Binding-site contacts:
Ligand atom C6 contacts residue PRO46 of chain 2.B at 4.0 Å (hydrophobic).
Ligand atom C7 contacts residue GLN44 of chain 2.B at 4.0 Å.
Ligand atom C7 contacts residue GLY48 of chain 2.B at 3.5 Å.
Ligand atom C8 contacts residue GLN44 of chain 2.B at 3.6 Å.
Ligand atom C5 contacts residue ASN55 of chain 2.B at 3.7 Å.
Ligand atom C2 contacts residue ASN55 of chain 2.B at 2.5 Å.
Ligand atom N2 contacts residue GLY48 of chain 2.B at 4.0 Å.
Ligand atom C2 contacts residue GLY48 of chain 2.B at 4.1 Å.
Ligand atom C7 contacts residue ASN55 of chain 2.B at 3.4 Å.
Ligand atom C1 contacts residue ASN55 of chain 2.B at 1.4 Å.
Ligand atom C8 contacts residue THR57 of chain 2.B at 3.7 Å.
Ligand atom O6 contacts residue SER47 of chain 2.B at 3.2 Å (h-bond).
Ligand atom C6 contacts residue THR57 of chain 2.B at 3.5 Å.
Ligand atom O6 contacts residue PRO46 of chain 2.B at 3.8 Å.
Ligand atom O7 contacts residue THR57 of chain 2.B at 3.6 Å.
Ligand atom O5 contacts residue PRO46 of chain 2.B at 3.3 Å.
Ligand atom C2 contacts residue SER47 of chain 2.B at 3.6 Å.
Ligand atom N2 contacts residue GLN44 of chain 2.B at 3.4 Å (h-bond).
Ligand atom C6 contacts residue SER47 of chain 2.B at 4.1 Å.
Ligand atom C1 contacts residue GLY48 of chain 2.B at 3.9 Å.
Ligand atom C1 contacts residue SER47 of chain 2.B at 4.1 Å.
Ligand atom O7 contacts residue ASN55 of chain 2.B at 3.6 Å.
Ligand atom C8 contacts residue GLY41 of chain 2.B at 3.2 Å.
Ligand atom O5 contacts residue THR57 of chain 2.B at 3.6 Å (h-bond).
Ligand atom C4 contacts residue SER47 of chain 2.B at 3.5 Å.
Ligand atom C7 contacts residue THR57 of chain 2.B at 4.0 Å.
Ligand atom C8 contacts residue TYR39 of chain 2.B at 4.0 Å (hydrophobic).
Ligand atom C5 contacts residue THR57 of chain 2.B at 3.3 Å.
Ligand atom C1 contacts residue VAL56 of chain 2.B at 3.6 Å (hydrophobic).
Ligand atom O5 contacts residue ASN55 of chain 2.B at 2.4 Å (h-bond).
Ligand atom O3 contacts residue SER47 of chain 2.B at 3.7 Å.
Ligand atom O7 contacts residue GLY48 of chain 2.B at 3.0 Å (h-bond).
Ligand atom O5 contacts residue SER47 of chain 2.B at 3.3 Å (h-bond).
Ligand atom C3 contacts residue SER47 of chain 2.B at 3.8 Å.
Ligand atom N2 contacts residue ASN55 of chain 2.B at 2.8 Å (h-bond).
Ligand atom C1 contacts residue THR57 of chain 2.B at 4.1 Å.
Ligand atom C6 contacts residue ALA45 of chain 2.B at 3.5 Å (hydrophobic).
Ligand atom C3 contacts residue ASN55 of chain 2.B at 3.8 Å.
Ligand atom O6 contacts residue ALA45 of chain 2.B at 2.7 Å (h-bond).
Ligand atom O7 contacts residue PHE49 of chain 2.B at 3.7 Å.

Sequence of chain 2.B:
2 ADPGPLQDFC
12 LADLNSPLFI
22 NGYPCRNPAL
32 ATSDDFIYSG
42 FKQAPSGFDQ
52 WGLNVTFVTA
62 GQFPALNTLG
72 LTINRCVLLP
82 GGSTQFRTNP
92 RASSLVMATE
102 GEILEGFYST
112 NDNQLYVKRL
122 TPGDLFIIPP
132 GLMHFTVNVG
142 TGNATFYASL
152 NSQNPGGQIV

The small molecule below binds the protein below.
Small molecule (SMILES): CC(=O)N[C@H]1[C@H](O[C@H]2[C@H](O)[C@@H](NC(C)=O)CO[C@@H]2CO)O[C@H](CO)[C@@H](O[C@@H]2O[C@H](CO)[C@@H](O)[C@H](O)[C@@H]2O)[C@@H]1O